This protein binds this small molecule.
Small molecule (SMILES): Nc1ccn([C@@H]2O[C@H](CO[P](=O)(O)O[C@H]3[C@@H](O)[C@H](n4ccc(=O)[nH]c4=O)O[C@@H]3CO[P](=O)(O)O[C@H]3[C@@H](O)[C@H](n4ccc(=O)[nH]c4=O)O[C@@H]3CO[P](=O)(O)O[C@H]3[C@@H](O)[C@H](n4cnc5c(=O)nc(N)[nH]c54)O[C@@H]3CO[P](=O)(O)O[C@H]3[C@@H](O)[C@H](n4ccc(=O)[nH]c4=O)O[C@@H]3CO[P](=O)(O)O[C@H]3[C@@H](O)[C@H](n4cnc5c(N)ncnc54)O[C@@H]3CO[P](=O)(O)O[C@H]3[C@@H](O)[C@H](n4cnc5c(N)ncnc54)O[C@@H]3COP(=O)=O)[C@@H](O[P](=O)(O)OC[C@H]3O[C@@H](n4cnc5c(N)ncnc54)[C@H](O)[C@@H]3O)[C@H]2O)c(=O)n1

Sequence of chain 1.L:
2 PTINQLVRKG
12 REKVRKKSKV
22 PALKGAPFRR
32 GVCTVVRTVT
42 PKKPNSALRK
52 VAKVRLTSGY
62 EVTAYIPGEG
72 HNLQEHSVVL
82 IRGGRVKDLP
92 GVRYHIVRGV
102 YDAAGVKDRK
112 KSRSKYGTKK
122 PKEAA

Sequence of chain 1.M:
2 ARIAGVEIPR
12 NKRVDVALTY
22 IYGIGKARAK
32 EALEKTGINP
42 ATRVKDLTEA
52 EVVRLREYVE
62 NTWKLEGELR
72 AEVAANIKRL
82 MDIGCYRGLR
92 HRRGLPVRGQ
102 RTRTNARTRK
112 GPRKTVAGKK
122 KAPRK

Binding-site contacts:
Ligand atom O2 contacts residue MG1 of chain 1.CH at 4.2 Å.
Ligand atom C5' contacts residue MG1 of chain 1.DH at 4.4 Å.
Ligand atom C6 contacts residue ARG125 of chain 1.M at 4.4 Å.
Ligand atom C5' contacts residue LYS126 of chain 1.M at 4.5 Å.
Ligand atom C1' contacts residue LYS126 of chain 1.M at 4.3 Å.
Ligand atom O2' contacts residue PRO45 of chain 1.L at 3.7 Å.
Ligand atom C4' contacts residue MG1 of chain 1.CH at 3.2 Å.
Ligand atom O3' contacts residue PRO45 of chain 1.L at 3.6 Å.
Ligand atom O4' contacts residue MG1 of chain 1.CH at 2.4 Å.
Ligand atom O5' contacts residue MG1 of chain 1.DH at 3.8 Å.
Ligand atom N1 contacts residue MG1 of chain 1.CH at 3.9 Å.
Ligand atom OP2 contacts residue MG1 of chain 1.DH at 2.2 Å.
Ligand atom O4' contacts residue LYS126 of chain 1.M at 3.6 Å (salt-bridge).
Ligand atom C4' contacts residue PRO45 of chain 1.L at 4.1 Å (hydrophobic).
Ligand atom N1 contacts residue LYS126 of chain 1.M at 4.2 Å.
Ligand atom C3' contacts residue PRO45 of chain 1.L at 4.4 Å (hydrophobic).
Ligand atom C2' contacts residue MG1 of chain 1.CH at 3.2 Å.
Ligand atom C5 contacts residue ARG125 of chain 1.M at 4.3 Å.
Ligand atom C3' contacts residue MG1 of chain 1.DH at 3.7 Å.
Ligand atom O3' contacts residue MG1 of chain 1.DH at 2.8 Å.
Ligand atom C5 contacts residue LYS126 of chain 1.M at 4.2 Å.
Ligand atom OP1 contacts residue MG1 of chain 1.DH at 2.0 Å.
Ligand atom C6 contacts residue LYS126 of chain 1.M at 3.7 Å.
Ligand atom C3' contacts residue MG1 of chain 1.CH at 3.9 Å.
Ligand atom C1' contacts residue MG1 of chain 1.CH at 2.6 Å.
Ligand atom C5' contacts residue MG1 of chain 1.CH at 4.4 Å.
Ligand atom O2' contacts residue MG1 of chain 1.CH at 2.8 Å.
Ligand atom P contacts residue MG1 of chain 1.DH at 2.2 Å.